Sequence of chain 1.A:
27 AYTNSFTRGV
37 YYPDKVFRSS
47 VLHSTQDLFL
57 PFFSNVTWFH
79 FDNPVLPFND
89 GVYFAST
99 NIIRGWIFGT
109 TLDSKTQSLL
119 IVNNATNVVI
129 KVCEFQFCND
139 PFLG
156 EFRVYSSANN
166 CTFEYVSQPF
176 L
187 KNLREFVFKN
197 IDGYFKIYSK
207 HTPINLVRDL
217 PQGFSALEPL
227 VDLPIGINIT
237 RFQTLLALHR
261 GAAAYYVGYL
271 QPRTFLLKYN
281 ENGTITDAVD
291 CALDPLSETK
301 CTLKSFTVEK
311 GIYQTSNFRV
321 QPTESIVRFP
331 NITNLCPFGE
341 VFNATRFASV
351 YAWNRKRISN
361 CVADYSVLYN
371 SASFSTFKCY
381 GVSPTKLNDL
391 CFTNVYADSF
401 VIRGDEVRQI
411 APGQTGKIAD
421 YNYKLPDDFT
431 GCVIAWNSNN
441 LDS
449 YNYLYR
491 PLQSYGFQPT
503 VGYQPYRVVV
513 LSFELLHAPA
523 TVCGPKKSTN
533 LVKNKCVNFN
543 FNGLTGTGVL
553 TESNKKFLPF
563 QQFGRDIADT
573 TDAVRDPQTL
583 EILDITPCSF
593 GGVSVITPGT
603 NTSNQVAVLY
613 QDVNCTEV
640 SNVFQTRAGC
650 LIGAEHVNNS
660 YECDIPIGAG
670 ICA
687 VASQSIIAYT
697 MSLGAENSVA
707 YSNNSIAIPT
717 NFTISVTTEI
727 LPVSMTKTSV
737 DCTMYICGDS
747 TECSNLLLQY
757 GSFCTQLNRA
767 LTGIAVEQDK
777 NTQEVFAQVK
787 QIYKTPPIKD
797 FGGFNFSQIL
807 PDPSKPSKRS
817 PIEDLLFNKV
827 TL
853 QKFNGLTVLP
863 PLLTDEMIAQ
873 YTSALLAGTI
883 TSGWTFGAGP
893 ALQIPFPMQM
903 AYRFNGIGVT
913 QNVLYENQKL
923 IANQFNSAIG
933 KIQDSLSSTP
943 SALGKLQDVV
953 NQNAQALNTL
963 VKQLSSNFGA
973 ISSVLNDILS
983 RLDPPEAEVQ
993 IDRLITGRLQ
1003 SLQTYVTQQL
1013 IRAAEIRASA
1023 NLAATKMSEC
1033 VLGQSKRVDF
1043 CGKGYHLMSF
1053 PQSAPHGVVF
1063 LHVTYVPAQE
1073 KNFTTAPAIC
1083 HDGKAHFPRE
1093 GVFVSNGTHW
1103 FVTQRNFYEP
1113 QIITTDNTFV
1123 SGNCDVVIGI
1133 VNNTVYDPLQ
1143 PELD

Binding-site contacts:
Ligand atom C1 contacts residue ASN709 of chain 1.A at 1.4 Å.
Ligand atom C7 contacts residue ASN709 of chain 1.A at 3.6 Å.
Ligand atom N2 contacts residue ASN709 of chain 1.A at 2.8 Å (h-bond).
Ligand atom O7 contacts residue ASN709 of chain 1.A at 4.4 Å.
Ligand atom C2 contacts residue ASN709 of chain 1.A at 2.4 Å.
Ligand atom C7 contacts residue GLY1131 of chain 1.A at 4.4 Å.
Ligand atom C8 contacts residue ASN709 of chain 1.A at 4.0 Å.
Ligand atom O5 contacts residue ASP796 of chain 1.B at 4.4 Å.
Ligand atom C3 contacts residue ASN709 of chain 1.A at 3.8 Å.
Ligand atom C5 contacts residue ASN709 of chain 1.A at 3.7 Å.
Ligand atom O7 contacts residue ILE1130 of chain 1.A at 4.3 Å.
Ligand atom C4 contacts residue ASN709 of chain 1.A at 4.2 Å.
Ligand atom O5 contacts residue ASN709 of chain 1.A at 2.4 Å (h-bond).
Ligand atom O7 contacts residue GLY1131 of chain 1.A at 3.6 Å.

Sequence of chain 1.B:
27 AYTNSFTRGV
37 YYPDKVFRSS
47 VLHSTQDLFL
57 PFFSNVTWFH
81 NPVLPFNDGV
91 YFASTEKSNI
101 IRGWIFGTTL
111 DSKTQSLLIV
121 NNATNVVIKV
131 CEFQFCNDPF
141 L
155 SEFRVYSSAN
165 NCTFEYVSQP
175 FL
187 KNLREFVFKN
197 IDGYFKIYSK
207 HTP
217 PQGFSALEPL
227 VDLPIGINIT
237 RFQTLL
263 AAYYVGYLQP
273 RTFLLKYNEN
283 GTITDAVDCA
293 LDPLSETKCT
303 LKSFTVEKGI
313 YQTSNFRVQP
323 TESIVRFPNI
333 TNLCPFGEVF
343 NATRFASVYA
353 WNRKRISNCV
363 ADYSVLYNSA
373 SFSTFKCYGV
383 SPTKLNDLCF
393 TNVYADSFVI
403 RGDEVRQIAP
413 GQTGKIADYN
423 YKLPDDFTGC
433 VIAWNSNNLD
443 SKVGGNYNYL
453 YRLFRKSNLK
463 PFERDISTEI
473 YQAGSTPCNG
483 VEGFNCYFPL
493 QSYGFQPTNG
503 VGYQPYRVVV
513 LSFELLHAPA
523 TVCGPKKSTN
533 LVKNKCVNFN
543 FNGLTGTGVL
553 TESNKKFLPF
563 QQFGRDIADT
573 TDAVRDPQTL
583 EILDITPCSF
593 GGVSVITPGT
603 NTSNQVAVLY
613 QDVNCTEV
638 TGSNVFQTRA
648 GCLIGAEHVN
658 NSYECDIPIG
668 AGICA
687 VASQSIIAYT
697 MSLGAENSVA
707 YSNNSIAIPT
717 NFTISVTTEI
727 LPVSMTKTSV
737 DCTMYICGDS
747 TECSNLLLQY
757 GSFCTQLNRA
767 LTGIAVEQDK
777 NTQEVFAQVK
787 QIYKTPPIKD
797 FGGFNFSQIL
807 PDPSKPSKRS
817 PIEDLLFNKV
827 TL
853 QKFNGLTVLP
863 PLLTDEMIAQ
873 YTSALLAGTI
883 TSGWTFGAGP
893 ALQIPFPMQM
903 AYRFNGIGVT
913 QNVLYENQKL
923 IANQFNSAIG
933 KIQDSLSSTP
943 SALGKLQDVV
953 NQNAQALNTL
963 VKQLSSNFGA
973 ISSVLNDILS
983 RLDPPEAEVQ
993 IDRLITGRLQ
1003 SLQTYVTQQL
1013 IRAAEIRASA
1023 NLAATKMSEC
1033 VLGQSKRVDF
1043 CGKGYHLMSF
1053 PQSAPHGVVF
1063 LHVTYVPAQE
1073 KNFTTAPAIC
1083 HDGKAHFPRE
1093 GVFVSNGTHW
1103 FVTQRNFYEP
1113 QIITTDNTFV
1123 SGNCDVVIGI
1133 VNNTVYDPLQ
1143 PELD

A small-molecule ligand and the protein it binds are described below.
Small molecule (SMILES): CC(=O)N[C@@H]1[C@@H](O)[C@H](O)[C@@H](CO)O[C@H]1O